The small molecule below binds the protein below.
Small molecule (SMILES): CC1(C)C=C(CSS(C)(=O)=O)C(C)(C)N1[O]

Binding-site contacts:
Ligand atom S1 contacts residue ARG154 of chain 1.A at 4.3 Å.
Ligand atom C4 contacts residue CYS151 of chain 1.A at 3.1 Å (hydrophobic).
Ligand atom C2 contacts residue THR155 of chain 1.A at 3.8 Å.
Ligand atom S1 contacts residue CYS151 of chain 1.A at 2.0 Å (h-bond).
Ligand atom C8 contacts residue ARG154 of chain 1.A at 3.5 Å.
Ligand atom C2 contacts residue ARG154 of chain 1.A at 3.7 Å.
Ligand atom C3 contacts residue CYS151 of chain 1.A at 4.4 Å (hydrophobic).
Ligand atom C1 contacts residue ARG154 of chain 1.A at 4.2 Å.
Ligand atom C9 contacts residue THR155 of chain 1.A at 4.0 Å.

Sequence of chain 1.A:
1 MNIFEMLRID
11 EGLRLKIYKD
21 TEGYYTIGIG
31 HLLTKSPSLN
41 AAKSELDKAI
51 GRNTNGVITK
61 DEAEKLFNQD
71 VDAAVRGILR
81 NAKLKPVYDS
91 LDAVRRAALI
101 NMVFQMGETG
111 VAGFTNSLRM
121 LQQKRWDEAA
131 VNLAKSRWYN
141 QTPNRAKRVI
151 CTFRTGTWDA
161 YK